This small molecule binds to this protein.
Small molecule (SMILES): CC[C@H](C)[C@H](NC(=O)[C@H](CCCCN)NC(=O)[C@H](CC(C)C)NC(=O)CNC(=O)[C@@H]1CCCN1C(=O)[C@H](C)NC(=O)[C@@H](N)CCCN=C(N)N)C(=O)N1CCC[C@H]1C=O

Binding-site contacts:
Ligand atom CD contacts residue HIS126 of chain 1.A at 3.9 Å.
Ligand atom CG contacts residue CYS162 of chain 1.A at 3.9 Å (hydrophobic).
Ligand atom CZ contacts residue TYR311 of chain 1.A at 3.2 Å (hydrophobic).
Ligand atom C contacts residue GLU160 of chain 1.A at 3.7 Å.
Ligand atom CB contacts residue CYS119 of chain 1.A at 3.9 Å (hydrophobic).
Ligand atom NE contacts residue HIS126 of chain 1.A at 3.3 Å.
Ligand atom CG contacts residue CYS119 of chain 1.A at 3.8 Å (hydrophobic).
Ligand atom N contacts residue GLN120 of chain 1.A at 2.9 Å (h-bond).
Ligand atom CG contacts residue GLN120 of chain 1.A at 3.8 Å.
Ligand atom CG contacts residue ASN115 of chain 1.A at 3.7 Å.
Ligand atom NH2 contacts residue HIS126 of chain 1.A at 3.5 Å (h-bond).
Ligand atom CD2 contacts residue CYS162 of chain 1.A at 3.6 Å (hydrophobic).
Ligand atom CA contacts residue GLU160 of chain 1.A at 3.8 Å.
Ligand atom CG contacts residue GLN120 of chain 1.A at 3.6 Å.
Ligand atom CB contacts residue GLN120 of chain 1.A at 3.7 Å.
Ligand atom CA contacts residue GLU160 of chain 1.A at 3.6 Å.
Ligand atom NH2 contacts residue PHE129 of chain 1.A at 3.0 Å.
Ligand atom CA contacts residue GLN120 of chain 1.A at 3.8 Å.
Ligand atom CA contacts residue GLN120 of chain 1.A at 3.5 Å.
Ligand atom CB contacts residue GLN120 of chain 1.A at 3.8 Å.
Ligand atom CZ contacts residue PHE129 of chain 1.A at 3.8 Å (hydrophobic).
Ligand atom CG2 contacts residue GLY110 of chain 1.A at 3.9 Å.
Ligand atom C contacts residue GLN120 of chain 1.A at 3.6 Å.
Ligand atom CD contacts residue CYS119 of chain 1.A at 3.8 Å (hydrophobic).
Ligand atom O contacts residue ILE116 of chain 1.A at 3.9 Å.
Ligand atom CD1 contacts residue ILE116 of chain 1.A at 3.8 Å (hydrophobic).
Ligand atom O contacts residue GLU160 of chain 1.A at 3.9 Å.
Ligand atom O contacts residue ASP161 of chain 1.A at 3.9 Å.
Ligand atom NH1 contacts residue TYR311 of chain 1.A at 2.9 Å (h-bond).
Ligand atom CG1 contacts residue GLU160 of chain 1.A at 3.6 Å.
Ligand atom N contacts residue GLU160 of chain 1.A at 2.9 Å (salt-bridge).
Ligand atom NH2 contacts residue ASP125 of chain 1.A at 2.6 Å (salt-bridge).
Ligand atom NH1 contacts residue PHE129 of chain 1.A at 3.8 Å.
Ligand atom NH2 contacts residue TYR311 of chain 1.A at 2.9 Å (h-bond).
Ligand atom CZ contacts residue ASP125 of chain 1.A at 3.9 Å.
Ligand atom CD contacts residue CYS119 of chain 1.A at 3.8 Å (hydrophobic).
Ligand atom O contacts residue GLN120 of chain 1.A at 3.2 Å (h-bond).
Ligand atom CB contacts residue ASP161 of chain 1.A at 3.3 Å.
Ligand atom CD1 contacts residue HIS126 of chain 1.A at 3.3 Å.
Ligand atom CB contacts residue GLU160 of chain 1.A at 3.6 Å.

Sequence of chain 1.A:
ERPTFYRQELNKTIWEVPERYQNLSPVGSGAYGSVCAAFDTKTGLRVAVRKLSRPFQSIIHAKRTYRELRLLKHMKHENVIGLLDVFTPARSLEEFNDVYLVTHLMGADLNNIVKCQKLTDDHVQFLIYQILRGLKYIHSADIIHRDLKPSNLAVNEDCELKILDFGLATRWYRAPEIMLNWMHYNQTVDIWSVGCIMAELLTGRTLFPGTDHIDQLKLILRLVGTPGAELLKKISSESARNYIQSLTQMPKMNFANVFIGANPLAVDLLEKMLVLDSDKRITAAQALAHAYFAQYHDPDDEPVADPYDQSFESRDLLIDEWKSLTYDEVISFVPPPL